Sequence of chain 1.A:
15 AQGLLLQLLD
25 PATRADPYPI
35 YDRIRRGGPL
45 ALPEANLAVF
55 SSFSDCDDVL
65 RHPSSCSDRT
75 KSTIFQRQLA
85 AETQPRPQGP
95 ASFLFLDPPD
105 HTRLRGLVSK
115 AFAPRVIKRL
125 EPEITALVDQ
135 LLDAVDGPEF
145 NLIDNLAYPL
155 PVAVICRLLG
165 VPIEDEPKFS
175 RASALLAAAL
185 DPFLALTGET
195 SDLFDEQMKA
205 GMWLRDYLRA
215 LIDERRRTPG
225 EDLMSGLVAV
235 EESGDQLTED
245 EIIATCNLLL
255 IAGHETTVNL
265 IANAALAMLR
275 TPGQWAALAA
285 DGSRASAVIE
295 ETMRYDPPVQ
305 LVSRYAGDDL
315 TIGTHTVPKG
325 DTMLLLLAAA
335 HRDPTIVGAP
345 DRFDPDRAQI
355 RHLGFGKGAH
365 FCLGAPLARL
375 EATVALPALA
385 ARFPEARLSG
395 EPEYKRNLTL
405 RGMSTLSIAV

Binding-site contacts:
Ligand atom C19 contacts residue ALA256 of chain 1.A at 4.2 Å (hydrophobic).
Ligand atom C5 contacts residue LEU184 of chain 1.A at 3.8 Å (hydrophobic).
Ligand atom CL8 contacts residue HEM1 of chain 1.B at 3.1 Å.
Ligand atom N19 contacts residue THR260 of chain 1.A at 4.3 Å.
Ligand atom C6 contacts residue THR260 of chain 1.A at 3.5 Å.
Ligand atom C21 contacts residue LEU184 of chain 1.A at 3.3 Å (hydrophobic).
Ligand atom C2 contacts residue LEU252 of chain 1.A at 4.3 Å (hydrophobic).
Ligand atom C3 contacts residue HEM1 of chain 1.B at 3.2 Å.
Ligand atom C11 contacts residue ECL1 of chain 1.D at 3.9 Å.
Ligand atom C8 contacts residue LEU252 of chain 1.A at 3.8 Å (hydrophobic).
Ligand atom N19 contacts residue HEM1 of chain 1.B at 2.1 Å.
Ligand atom N1 contacts residue HEM1 of chain 1.B at 4.2 Å.
Ligand atom C13 contacts residue ILE255 of chain 1.A at 3.2 Å (hydrophobic).
Ligand atom N1 contacts residue ALA256 of chain 1.A at 3.9 Å.
Ligand atom C19 contacts residue LEU252 of chain 1.A at 3.9 Å (hydrophobic).
Ligand atom C2 contacts residue ILE255 of chain 1.A at 3.7 Å (hydrophobic).
Ligand atom CL2 contacts residue ASN251 of chain 1.A at 4.2 Å.
Ligand atom CL4 contacts residue THR403 of chain 1.A at 3.6 Å.
Ligand atom CL2 contacts residue LEU180 of chain 1.A at 3.8 Å.
Ligand atom C10 contacts residue ECL1 of chain 1.D at 3.5 Å.
Ligand atom C15 contacts residue HEM1 of chain 1.B at 3.8 Å.
Ligand atom CL4 contacts residue VAL306 of chain 1.A at 3.6 Å.
Ligand atom O20 contacts residue LEU184 of chain 1.A at 4.1 Å.
Ligand atom C20 contacts residue LEU252 of chain 1.A at 4.0 Å (hydrophobic).
Ligand atom C3 contacts residue LEU252 of chain 1.A at 3.8 Å (hydrophobic).
Ligand atom CL2 contacts residue ALA95 of chain 1.A at 3.6 Å.
Ligand atom CL2 contacts residue ECL1 of chain 1.D at 3.8 Å.
Ligand atom C3 contacts residue ALA256 of chain 1.A at 3.6 Å (hydrophobic).
Ligand atom C9 contacts residue ECL1 of chain 1.D at 3.6 Å.
Ligand atom C7 contacts residue HEM1 of chain 1.B at 4.2 Å.
Ligand atom C6 contacts residue VAL303 of chain 1.A at 4.2 Å (hydrophobic).
Ligand atom CL4 contacts residue LEU305 of chain 1.A at 3.2 Å.
Ligand atom C7 contacts residue LEU404 of chain 1.A at 4.3 Å (hydrophobic).
Ligand atom C5 contacts residue LEU404 of chain 1.A at 4.2 Å (hydrophobic).
Ligand atom C7 contacts residue THR260 of chain 1.A at 3.6 Å.
Ligand atom O20 contacts residue LEU252 of chain 1.A at 4.2 Å.
Ligand atom N19 contacts residue ALA256 of chain 1.A at 4.1 Å.
Ligand atom CL4 contacts residue VAL303 of chain 1.A at 3.5 Å.
Ligand atom C6 contacts residue HEM1 of chain 1.B at 3.0 Å.
Ligand atom C1 contacts residue ECL1 of chain 1.D at 4.1 Å.

This small molecule binds to this protein.
Small molecule (SMILES): Clc1ccc(CO[C@@H](Cn2ccnc2)c2ccc(Cl)cc2Cl)cc1